Binding-site contacts:
Ligand atom O4 contacts residue GLY68 of chain 1.A at 3.3 Å.
Ligand atom O5 contacts residue TYR66 of chain 1.A at 4.3 Å.
Ligand atom O6 contacts residue VAL79 of chain 1.A at 3.7 Å.
Ligand atom O4 contacts residue HIS64 of chain 1.A at 2.8 Å (h-bond).
Ligand atom C5 contacts residue ASN27 of chain 1.A at 3.9 Å.
Ligand atom O5 contacts residue GLY68 of chain 1.A at 3.2 Å (h-bond).
Ligand atom O6 contacts residue PRO65 of chain 1.A at 3.8 Å.
Ligand atom O4 contacts residue HIS85 of chain 1.A at 3.1 Å (h-bond).
Ligand atom O5 contacts residue GLY67 of chain 1.A at 2.9 Å.
Ligand atom C6 contacts residue ASN27 of chain 1.A at 3.4 Å.
Ligand atom C5 contacts residue GLY68 of chain 1.A at 4.1 Å.
Ligand atom C6 contacts residue PRO65 of chain 1.A at 3.7 Å (hydrophobic).
Ligand atom O6 contacts residue GLY67 of chain 1.A at 2.8 Å (h-bond).
Ligand atom C6 contacts residue GLY67 of chain 1.A at 3.6 Å.
Ligand atom O6 contacts residue GLY68 of chain 1.A at 4.3 Å.
Ligand atom C1 contacts residue GLY68 of chain 1.A at 3.9 Å.
Ligand atom O3 contacts residue ASP83 of chain 1.A at 2.8 Å (salt-bridge).
Ligand atom O6 contacts residue ASN27 of chain 1.A at 2.7 Å (h-bond).
Ligand atom C2 contacts residue HIS85 of chain 1.A at 4.3 Å.
Ligand atom C3 contacts residue HIS85 of chain 1.A at 3.8 Å.
Ligand atom C4 contacts residue HIS64 of chain 1.A at 3.5 Å.
Ligand atom O2 contacts residue GLY67 of chain 1.A at 4.2 Å.
Ligand atom C6 contacts residue TYR66 of chain 1.A at 4.2 Å (hydrophobic).
Ligand atom C2 contacts residue GLY67 of chain 1.A at 3.7 Å.
Ligand atom O6 contacts residue TYR66 of chain 1.A at 3.3 Å.
Ligand atom C6 contacts residue HIS64 of chain 1.A at 3.8 Å.
Ligand atom C4 contacts residue HIS81 of chain 1.A at 3.9 Å.
Ligand atom C6 contacts residue HIS81 of chain 1.A at 3.9 Å.
Ligand atom C4 contacts residue HIS85 of chain 1.A at 3.9 Å.
Ligand atom C6 contacts residue GLY68 of chain 1.A at 4.1 Å.
Ligand atom C3 contacts residue ASP83 of chain 1.A at 3.6 Å.
Ligand atom C5 contacts residue GLY67 of chain 1.A at 3.9 Å.
Ligand atom O3 contacts residue HIS64 of chain 1.A at 4.3 Å.
Ligand atom C2 contacts residue GLY68 of chain 1.A at 4.1 Å.
Ligand atom O3 contacts residue HIS85 of chain 1.A at 2.8 Å (h-bond).
Ligand atom C3 contacts residue HIS81 of chain 1.A at 4.2 Å.
Ligand atom C1 contacts residue GLY67 of chain 1.A at 3.3 Å.
Ligand atom C6 contacts residue VAL79 of chain 1.A at 4.0 Å (hydrophobic).
Ligand atom O4 contacts residue GLY67 of chain 1.A at 4.2 Å.
Ligand atom C5 contacts residue HIS81 of chain 1.A at 3.7 Å.

Sequence of chain 1.A:
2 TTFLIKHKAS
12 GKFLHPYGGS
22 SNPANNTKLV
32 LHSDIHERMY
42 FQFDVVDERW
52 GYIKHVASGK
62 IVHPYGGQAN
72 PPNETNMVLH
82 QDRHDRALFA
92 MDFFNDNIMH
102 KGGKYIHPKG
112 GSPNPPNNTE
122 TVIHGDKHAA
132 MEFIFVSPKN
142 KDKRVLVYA

A protein and the small-molecule ligand that binds it are described below.
Small molecule (SMILES): OC[C@H]1O[C@H](O)[C@H](O)[C@@H](O)[C@H]1O